A small-molecule ligand and the protein it binds are described below.
Small molecule (SMILES): CC(=O)N1CCc2c(c(-c3cccc4cc(-c5cnn(C)c5)ncc34)nn2C2CCOCC2)C1

Binding-site contacts:
Ligand atom C2 contacts residue VAL95 of chain 1.A at 3.9 Å (hydrophobic).
Ligand atom N10 contacts residue LEU41 of chain 1.A at 4.0 Å.
Ligand atom C19 contacts residue PRO31 of chain 1.A at 4.0 Å (hydrophobic).
Ligand atom C29 contacts residue LEU30 of chain 1.A at 3.8 Å (hydrophobic).
Ligand atom C1 contacts residue VAL95 of chain 1.A at 3.9 Å (hydrophobic).
Ligand atom C19 contacts residue LEU41 of chain 1.A at 3.8 Å (hydrophobic).
Ligand atom N25 contacts residue PRO31 of chain 1.A at 4.0 Å.
Ligand atom C8 contacts residue LEU41 of chain 1.A at 3.8 Å (hydrophobic).
Ligand atom C24 contacts residue VAL95 of chain 1.A at 3.9 Å (hydrophobic).
Ligand atom C20 contacts residue GLN34 of chain 1.A at 3.5 Å.
Ligand atom N4 contacts residue VAL36 of chain 1.A at 3.9 Å.
Ligand atom C20 contacts residue LEU30 of chain 1.A at 4.0 Å (hydrophobic).
Ligand atom C18 contacts residue PRO31 of chain 1.A at 4.0 Å (hydrophobic).
Ligand atom C27 contacts residue PRO31 of chain 1.A at 3.9 Å (hydrophobic).
Ligand atom C34 contacts residue PRO31 of chain 1.A at 3.9 Å (hydrophobic).
Ligand atom C33 contacts residue PHE98 of chain 1.A at 3.7 Å (hydrophobic).
Ligand atom C21 contacts residue GLN34 of chain 1.A at 4.0 Å.
Ligand atom C9 contacts residue LEU41 of chain 1.A at 4.0 Å (hydrophobic).
Ligand atom C23 contacts residue PRO31 of chain 1.A at 3.8 Å (hydrophobic).
Ligand atom C2 contacts residue VAL36 of chain 1.A at 3.8 Å (hydrophobic).
Ligand atom C5 contacts residue ASN89 of chain 1.A at 3.9 Å.
Ligand atom C14 contacts residue ILE43 of chain 1.A at 3.8 Å (hydrophobic).
Ligand atom C5 contacts residue ILE43 of chain 1.A at 4.0 Å (hydrophobic).
Ligand atom C1 contacts residue VAL36 of chain 1.A at 4.0 Å (hydrophobic).
Ligand atom C21 contacts residue PRO31 of chain 1.A at 3.6 Å (hydrophobic).
Ligand atom C6 contacts residue ASN89 of chain 1.A at 3.5 Å.
Ligand atom C22 contacts residue PRO31 of chain 1.A at 3.6 Å (hydrophobic).
Ligand atom C33 contacts residue ARG94 of chain 1.A at 3.8 Å.
Ligand atom C1 contacts residue PHE32 of chain 1.A at 3.8 Å (hydrophobic).
Ligand atom C21 contacts residue LEU30 of chain 1.A at 3.4 Å (hydrophobic).
Ligand atom C6 contacts residue ILE43 of chain 1.A at 4.0 Å (hydrophobic).
Ligand atom N11 contacts residue VAL95 of chain 1.A at 4.0 Å.
Ligand atom C32 contacts residue PHE98 of chain 1.A at 3.5 Å (hydrophobic).
Ligand atom O3 contacts residue ASN89 of chain 1.A at 3.2 Å (h-bond).
Ligand atom C20 contacts residue PRO31 of chain 1.A at 3.8 Å (hydrophobic).
Ligand atom C22 contacts residue LEU30 of chain 1.A at 4.0 Å (hydrophobic).
Ligand atom C24 contacts residue PRO31 of chain 1.A at 3.9 Å (hydrophobic).
Ligand atom N31 contacts residue PHE98 of chain 1.A at 3.8 Å.
Ligand atom C1 contacts residue PRO31 of chain 1.A at 3.4 Å (hydrophobic).
Ligand atom N30 contacts residue LEU30 of chain 1.A at 3.9 Å.

Sequence of chain 1.A:
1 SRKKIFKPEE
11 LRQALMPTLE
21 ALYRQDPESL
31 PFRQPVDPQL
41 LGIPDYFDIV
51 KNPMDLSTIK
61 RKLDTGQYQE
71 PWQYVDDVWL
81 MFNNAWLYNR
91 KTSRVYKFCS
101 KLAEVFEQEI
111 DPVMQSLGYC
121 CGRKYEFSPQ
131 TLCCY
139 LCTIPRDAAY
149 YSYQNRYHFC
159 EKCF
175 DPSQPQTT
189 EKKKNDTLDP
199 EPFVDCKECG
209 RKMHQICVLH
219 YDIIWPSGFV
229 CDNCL